Binding-site contacts:
Ligand atom C24 contacts residue TRP291 of chain 1.B at 3.6 Å (hydrophobic).
Ligand atom F25 contacts residue GLY290 of chain 1.B at 3.2 Å.
Ligand atom C5' contacts residue H4B1 of chain 1.I at 3.4 Å.
Ligand atom C06 contacts residue HEM1 of chain 1.H at 3.6 Å.
Ligand atom C13 contacts residue VAL271 of chain 1.B at 3.7 Å (hydrophobic).
Ligand atom C14 contacts residue GLU296 of chain 1.B at 3.7 Å.
Ligand atom C23 contacts residue HEM1 of chain 1.H at 3.6 Å.
Ligand atom C5' contacts residue TRP382 of chain 1.B at 3.3 Å (hydrophobic).
Ligand atom O09 contacts residue HEM1 of chain 1.H at 3.3 Å (h-bond).
Ligand atom F25 contacts residue PHE288 of chain 1.B at 3.8 Å.
Ligand atom N01 contacts residue HEM1 of chain 1.H at 2.8 Å (h-bond).
Ligand atom F25 contacts residue HEM1 of chain 1.H at 3.5 Å.
Ligand atom C04 contacts residue MET40 of chain 1.B at 3.8 Å (hydrophobic).
Ligand atom C2' contacts residue H4B1 of chain 1.I at 3.7 Å.
Ligand atom N1' contacts residue HEM1 of chain 1.H at 2.7 Å (h-bond).
Ligand atom C08 contacts residue HEM1 of chain 1.H at 3.5 Å.
Ligand atom F25 contacts residue SER289 of chain 1.B at 3.6 Å.
Ligand atom N02 contacts residue HEM1 of chain 1.H at 2.8 Å (h-bond).
Ligand atom C21 contacts residue GLU296 of chain 1.B at 3.7 Å.
Ligand atom C5' contacts residue HEM1 of chain 1.H at 3.3 Å.
Ligand atom C23 contacts residue TRP291 of chain 1.B at 3.2 Å (hydrophobic).
Ligand atom C15 contacts residue GLU296 of chain 1.B at 3.5 Å.
Ligand atom C11 contacts residue GLN182 of chain 1.B at 3.7 Å.
Ligand atom N1' contacts residue H4B1 of chain 1.I at 2.8 Å (h-bond).
Ligand atom C02 contacts residue HEM1 of chain 1.H at 3.6 Å.
Ligand atom C07 contacts residue TRP10 of chain 1.A at 3.5 Å (hydrophobic).
Ligand atom C23 contacts residue PRO269 of chain 1.B at 3.8 Å (hydrophobic).
Ligand atom N01 contacts residue TRP382 of chain 1.B at 3.8 Å.
Ligand atom C15 contacts residue PRO269 of chain 1.B at 3.6 Å (hydrophobic).
Ligand atom N11 contacts residue HEM1 of chain 1.H at 3.0 Å (h-bond).
Ligand atom C02 contacts residue TYR410 of chain 1.B at 3.6 Å (hydrophobic).
Ligand atom C03 contacts residue TYR410 of chain 1.B at 3.6 Å (hydrophobic).
Ligand atom C14 contacts residue HEM1 of chain 1.H at 3.5 Å.
Ligand atom C2' contacts residue HEM1 of chain 1.H at 3.4 Å.
Ligand atom C22 contacts residue GLU296 of chain 1.B at 3.0 Å.
Ligand atom C11 contacts residue HEM1 of chain 1.H at 3.7 Å.
Ligand atom C10 contacts residue GLN182 of chain 1.B at 3.6 Å.
Ligand atom C24 contacts residue PRO269 of chain 1.B at 3.7 Å (hydrophobic).
Ligand atom C24 contacts residue HEM1 of chain 1.H at 3.5 Å.
Ligand atom N02 contacts residue ARG118 of chain 1.B at 3.5 Å (salt-bridge).

Sequence of chain 1.A:
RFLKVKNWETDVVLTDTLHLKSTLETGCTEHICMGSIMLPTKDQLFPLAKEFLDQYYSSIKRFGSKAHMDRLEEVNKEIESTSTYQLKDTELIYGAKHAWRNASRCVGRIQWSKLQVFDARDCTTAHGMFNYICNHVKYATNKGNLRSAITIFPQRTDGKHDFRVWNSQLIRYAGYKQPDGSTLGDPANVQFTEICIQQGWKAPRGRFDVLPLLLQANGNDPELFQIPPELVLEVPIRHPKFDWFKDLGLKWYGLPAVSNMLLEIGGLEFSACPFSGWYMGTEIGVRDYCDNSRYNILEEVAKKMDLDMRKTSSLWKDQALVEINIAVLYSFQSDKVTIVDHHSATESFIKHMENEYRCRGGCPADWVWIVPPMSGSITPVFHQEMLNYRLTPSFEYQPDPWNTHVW

Sequence of chain 1.B:
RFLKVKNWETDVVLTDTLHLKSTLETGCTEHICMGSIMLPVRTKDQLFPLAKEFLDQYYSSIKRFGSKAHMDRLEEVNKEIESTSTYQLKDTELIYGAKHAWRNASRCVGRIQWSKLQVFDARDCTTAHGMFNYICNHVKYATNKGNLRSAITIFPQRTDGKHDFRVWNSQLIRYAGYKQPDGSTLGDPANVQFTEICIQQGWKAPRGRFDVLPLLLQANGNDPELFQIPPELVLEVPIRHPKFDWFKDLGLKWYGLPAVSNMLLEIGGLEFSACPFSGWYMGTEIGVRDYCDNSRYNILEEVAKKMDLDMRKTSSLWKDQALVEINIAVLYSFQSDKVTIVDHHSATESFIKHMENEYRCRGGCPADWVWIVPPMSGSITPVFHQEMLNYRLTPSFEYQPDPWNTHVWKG

A small-molecule ligand and the protein it binds are described below.
Small molecule (SMILES): Cc1cc(N)nc(C[C@@H]2CNC[C@@H]2OCCN[C@H](C)Cc2cccc(F)c2)c1